Sequence of chain 15.A:
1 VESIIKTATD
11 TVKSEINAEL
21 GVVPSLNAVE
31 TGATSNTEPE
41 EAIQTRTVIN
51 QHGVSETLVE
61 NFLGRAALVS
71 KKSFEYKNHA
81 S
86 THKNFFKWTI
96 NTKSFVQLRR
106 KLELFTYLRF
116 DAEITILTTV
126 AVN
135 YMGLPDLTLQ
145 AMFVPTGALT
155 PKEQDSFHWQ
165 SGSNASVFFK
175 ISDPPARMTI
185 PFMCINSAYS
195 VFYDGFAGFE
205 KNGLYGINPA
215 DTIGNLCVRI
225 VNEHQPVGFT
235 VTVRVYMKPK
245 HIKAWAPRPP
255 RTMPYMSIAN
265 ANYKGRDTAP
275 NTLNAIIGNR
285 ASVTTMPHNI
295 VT

Sequence of chain 15.C:
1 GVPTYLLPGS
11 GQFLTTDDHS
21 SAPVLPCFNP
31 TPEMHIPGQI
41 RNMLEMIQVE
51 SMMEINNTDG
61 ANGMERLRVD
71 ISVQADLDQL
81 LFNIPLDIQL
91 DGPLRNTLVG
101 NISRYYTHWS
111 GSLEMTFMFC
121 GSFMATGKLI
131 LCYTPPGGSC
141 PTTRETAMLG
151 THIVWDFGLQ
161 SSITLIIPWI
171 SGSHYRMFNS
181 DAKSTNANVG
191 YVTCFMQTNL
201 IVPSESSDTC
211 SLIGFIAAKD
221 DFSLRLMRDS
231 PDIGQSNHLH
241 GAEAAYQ

Binding-site contacts:
Ligand atom C6 contacts residue PRO231 of chain 15.C at 4.0 Å (hydrophobic).
Ligand atom C4 contacts residue PRO231 of chain 15.C at 3.4 Å (hydrophobic).
Ligand atom O4 contacts residue ASN275 of chain 15.A at 3.0 Å (h-bond).
Ligand atom O3 contacts residue PRO274 of chain 15.A at 3.9 Å.
Ligand atom C4 contacts residue ASN275 of chain 15.A at 3.8 Å.
Ligand atom O6 contacts residue ASP91 of chain 15.C at 3.3 Å.
Ligand atom C10 contacts residue ASN275 of chain 15.A at 3.2 Å.
Ligand atom O4 contacts residue ASP232 of chain 15.C at 2.8 Å (salt-bridge).
Ligand atom C3 contacts residue ARG104 of chain 15.C at 3.9 Å.
Ligand atom O3 contacts residue GLY282 of chain 15.A at 3.4 Å.
Ligand atom O4 contacts residue ARG95 of chain 15.C at 3.6 Å.
Ligand atom C4 contacts residue ASP91 of chain 15.C at 3.3 Å.
Ligand atom C11 contacts residue PRO231 of chain 15.C at 4.0 Å (hydrophobic).
Ligand atom N5 contacts residue ASN275 of chain 15.A at 3.5 Å (h-bond).
Ligand atom O1B contacts residue ARG104 of chain 15.C at 2.8 Å (salt-bridge).
Ligand atom O3 contacts residue ASP91 of chain 15.C at 4.0 Å.
Ligand atom C5 contacts residue PRO274 of chain 15.A at 3.9 Å (hydrophobic).
Ligand atom C5 contacts residue ASN275 of chain 15.A at 3.5 Å.
Ligand atom C5 contacts residue PRO231 of chain 15.C at 3.6 Å (hydrophobic).
Ligand atom C11 contacts residue ILE233 of chain 15.C at 3.8 Å (hydrophobic).
Ligand atom O10 contacts residue ASN275 of chain 15.A at 2.9 Å (h-bond).
Ligand atom C4 contacts residue ARG104 of chain 15.C at 4.0 Å.
Ligand atom O6 contacts residue PRO274 of chain 15.A at 3.7 Å.
Ligand atom C1 contacts residue ARG104 of chain 15.C at 3.7 Å.
Ligand atom C10 contacts residue PRO231 of chain 15.C at 3.9 Å (hydrophobic).
Ligand atom O4 contacts residue PRO231 of chain 15.C at 3.8 Å.
Ligand atom C3 contacts residue ASP232 of chain 15.C at 4.1 Å.
Ligand atom C6 contacts residue ASP91 of chain 15.C at 3.9 Å.
Ligand atom C3 contacts residue PRO274 of chain 15.A at 4.1 Å (hydrophobic).
Ligand atom C3 contacts residue PRO274 of chain 15.A at 3.8 Å (hydrophobic).
Ligand atom C4 contacts residue PRO274 of chain 15.A at 4.0 Å (hydrophobic).
Ligand atom N5 contacts residue PRO231 of chain 15.C at 2.9 Å (h-bond).
Ligand atom C11 contacts residue ASP232 of chain 15.C at 3.8 Å.
Ligand atom O10 contacts residue ARG270 of chain 15.A at 4.0 Å.
Ligand atom O7 contacts residue PRO274 of chain 15.A at 3.4 Å.
Ligand atom C11 contacts residue GLY234 of chain 15.C at 3.9 Å.
Ligand atom O4 contacts residue ASP91 of chain 15.C at 2.8 Å (salt-bridge).
Ligand atom C4 contacts residue ASP232 of chain 15.C at 3.5 Å.
Ligand atom O7 contacts residue SER180 of chain 15.C at 3.7 Å.
Ligand atom C3 contacts residue ARG95 of chain 15.C at 3.9 Å.

A small-molecule ligand and the protein it binds are described below.
Small molecule (SMILES): CC(=O)N[C@@H]1[C@@H](O)[C@H](O[C@@H]2O[C@H](CO[C@]3(C(=O)O)C[C@H](O)[C@@H](NC(C)=O)[C@H]([C@H](O)[C@H](O)CO)O3)[C@H](O)[C@H](O)[C@H]2O)[C@@H](CO)O[C@H]1O